Binding-site contacts:
Ligand atom CD1 contacts residue ILE193 of chain 1.A at 4.2 Å (hydrophobic).
Ligand atom NZ contacts residue PHE191 of chain 1.A at 4.2 Å.
Ligand atom CD1 contacts residue TYR199 of chain 1.A at 3.4 Å (hydrophobic).
Ligand atom NZ contacts residue TYR199 of chain 1.A at 3.1 Å.
Ligand atom CZ3 contacts residue TRP148 of chain 1.A at 4.0 Å (hydrophobic).
Ligand atom CZ2 contacts residue ILE36 of chain 1.B at 4.1 Å (hydrophobic).
Ligand atom CB contacts residue TRP148 of chain 1.A at 3.4 Å (hydrophobic).
Ligand atom CH2 contacts residue ILE36 of chain 1.B at 4.2 Å (hydrophobic).
Ligand atom CH2 contacts residue ARG57 of chain 1.B at 3.5 Å.
Ligand atom CH2 contacts residue TRP55 of chain 1.B at 3.5 Å (hydrophobic).
Ligand atom CE2 contacts residue TYR118 of chain 1.B at 4.2 Å (hydrophobic).
Ligand atom OH contacts residue TRP55 of chain 1.B at 3.2 Å.
Ligand atom NZ contacts residue SER147 of chain 1.A at 4.1 Å.
Ligand atom CZ3 contacts residue TYR56 of chain 1.B at 3.5 Å (hydrophobic).
Ligand atom CG contacts residue TYR199 of chain 1.A at 4.0 Å (hydrophobic).
Ligand atom CG contacts residue TYR118 of chain 1.B at 3.9 Å (hydrophobic).
Ligand atom CZ3 contacts residue ARG57 of chain 1.B at 4.1 Å.
Ligand atom OH contacts residue TYR56 of chain 1.B at 2.4 Å (h-bond).
Ligand atom CZ3 contacts residue TYR118 of chain 1.B at 4.3 Å (hydrophobic).
Ligand atom CD2 contacts residue TRP55 of chain 1.B at 3.9 Å (hydrophobic).
Ligand atom CZ2 contacts residue ARG57 of chain 1.B at 3.9 Å.
Ligand atom OH contacts residue TRP148 of chain 1.A at 3.5 Å.
Ligand atom CD2 contacts residue TYR118 of chain 1.B at 3.8 Å (hydrophobic).
Ligand atom CZ3 contacts residue TRP55 of chain 1.B at 3.4 Å (hydrophobic).
Ligand atom CB contacts residue TYR199 of chain 1.A at 3.5 Å (hydrophobic).
Ligand atom CE3 contacts residue TRP55 of chain 1.B at 4.0 Å (hydrophobic).
Ligand atom CA contacts residue TRP148 of chain 1.A at 4.1 Å (hydrophobic).
Ligand atom NZ contacts residue THR146 of chain 1.A at 3.8 Å.
Ligand atom CD1 contacts residue TYR118 of chain 1.B at 4.2 Å (hydrophobic).
Ligand atom CZ2 contacts residue TRP55 of chain 1.B at 4.1 Å (hydrophobic).
Ligand atom CE3 contacts residue TRP148 of chain 1.A at 3.7 Å (hydrophobic).
Ligand atom OH contacts residue LYS119 of chain 1.B at 3.4 Å (salt-bridge).
Ligand atom CA contacts residue TRP55 of chain 1.B at 4.2 Å (hydrophobic).
Ligand atom CE2 contacts residue TRP55 of chain 1.B at 4.0 Å (hydrophobic).
Ligand atom CE3 contacts residue TYR118 of chain 1.B at 3.7 Å (hydrophobic).
Ligand atom NE1 contacts residue ILE193 of chain 1.A at 3.6 Å.
Ligand atom CH2 contacts residue TYR56 of chain 1.B at 3.7 Å (hydrophobic).
Ligand atom NZ contacts residue GLU201 of chain 1.A at 4.3 Å.
Ligand atom CA contacts residue TYR199 of chain 1.A at 4.2 Å (hydrophobic).
Ligand atom CB contacts residue TYR118 of chain 1.B at 4.2 Å (hydrophobic).

Sequence of chain 1.B:
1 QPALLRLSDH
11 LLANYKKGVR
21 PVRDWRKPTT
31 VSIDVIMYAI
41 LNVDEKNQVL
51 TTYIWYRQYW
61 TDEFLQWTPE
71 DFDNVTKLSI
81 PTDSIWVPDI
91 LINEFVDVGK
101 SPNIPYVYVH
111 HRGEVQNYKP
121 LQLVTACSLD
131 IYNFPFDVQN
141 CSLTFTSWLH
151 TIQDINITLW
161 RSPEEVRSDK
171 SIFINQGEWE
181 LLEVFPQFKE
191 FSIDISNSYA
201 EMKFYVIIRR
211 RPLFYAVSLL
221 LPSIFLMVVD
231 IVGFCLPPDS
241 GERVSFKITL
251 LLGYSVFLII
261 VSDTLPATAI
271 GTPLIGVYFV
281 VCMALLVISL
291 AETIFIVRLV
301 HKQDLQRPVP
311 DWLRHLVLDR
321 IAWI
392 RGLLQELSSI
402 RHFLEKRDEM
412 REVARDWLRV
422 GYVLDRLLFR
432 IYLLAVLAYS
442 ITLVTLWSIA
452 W

Sequence of chain 1.A:
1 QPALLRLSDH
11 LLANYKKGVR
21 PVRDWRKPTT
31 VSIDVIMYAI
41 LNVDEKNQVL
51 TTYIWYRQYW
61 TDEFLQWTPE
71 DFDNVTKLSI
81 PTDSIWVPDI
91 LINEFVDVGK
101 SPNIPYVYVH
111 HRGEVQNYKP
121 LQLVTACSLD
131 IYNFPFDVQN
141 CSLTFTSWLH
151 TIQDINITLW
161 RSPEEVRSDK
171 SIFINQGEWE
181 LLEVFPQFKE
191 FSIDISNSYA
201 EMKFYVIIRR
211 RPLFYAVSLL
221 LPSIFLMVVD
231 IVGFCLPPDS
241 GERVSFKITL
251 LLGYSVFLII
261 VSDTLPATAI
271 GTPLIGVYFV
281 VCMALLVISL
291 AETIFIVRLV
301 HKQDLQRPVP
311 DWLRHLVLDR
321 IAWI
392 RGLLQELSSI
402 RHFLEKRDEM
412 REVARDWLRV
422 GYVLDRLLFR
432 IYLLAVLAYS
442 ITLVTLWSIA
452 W

The small molecule below binds the protein below.
Small molecule (SMILES): NCCc1c[nH]c2ccc(O)cc12